Sequence of chain 1.B:
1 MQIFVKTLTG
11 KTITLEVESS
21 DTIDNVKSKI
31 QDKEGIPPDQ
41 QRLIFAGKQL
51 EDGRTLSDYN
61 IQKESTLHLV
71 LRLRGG

Binding-site contacts:
Ligand atom O30 contacts residue SO41 of chain 1.F at 3.5 Å (h-bond).
Ligand atom N18 contacts residue VAL520 of chain 1.A at 2.9 Å (h-bond).
Ligand atom C21 contacts residue VAL520 of chain 1.A at 3.4 Å (hydrophobic).
Ligand atom O29 contacts residue ALA444 of chain 1.A at 3.0 Å (h-bond).
Ligand atom C21 contacts residue ALA548 of chain 1.A at 3.6 Å (hydrophobic).
Ligand atom S28 contacts residue GLY76 of chain 1.B at 2.8 Å.
Ligand atom C10 contacts residue LEU543 of chain 1.A at 3.8 Å (hydrophobic).
Ligand atom C8 contacts residue GLY76 of chain 1.B at 3.7 Å.
Ligand atom O29 contacts residue GLY76 of chain 1.B at 3.2 Å (h-bond).
Ligand atom O30 contacts residue GLY76 of chain 1.B at 3.8 Å.
Ligand atom C3 contacts residue ASP470 of chain 1.A at 3.2 Å.
Ligand atom C11 contacts residue ASP544 of chain 1.A at 3.4 Å.
Ligand atom C3 contacts residue ASP472 of chain 1.A at 3.4 Å.
Ligand atom C25 contacts residue TYR551 of chain 1.A at 3.6 Å (hydrophobic).
Ligand atom C8 contacts residue ALA542 of chain 1.A at 3.5 Å (hydrophobic).
Ligand atom C2 contacts residue ASP470 of chain 1.A at 3.4 Å.
Ligand atom O27 contacts residue GLY76 of chain 1.B at 3.6 Å.
Ligand atom O29 contacts residue GLY443 of chain 1.A at 3.5 Å.
Ligand atom C4 contacts residue ASP470 of chain 1.A at 3.1 Å.
Ligand atom N31 contacts residue GLY76 of chain 1.B at 1.3 Å.
Ligand atom C5 contacts residue GLY441 of chain 1.A at 3.6 Å.
Ligand atom C15 contacts residue VAL520 of chain 1.A at 3.6 Å (hydrophobic).
Ligand atom C2 contacts residue ASP472 of chain 1.A at 3.7 Å.
Ligand atom O29 contacts residue ARG481 of chain 1.A at 3.7 Å.
Ligand atom N16 contacts residue LYS519 of chain 1.A at 3.7 Å.
Ligand atom C26 contacts residue VAL520 of chain 1.A at 3.0 Å (hydrophobic).
Ligand atom C12 contacts residue LEU543 of chain 1.A at 3.7 Å (hydrophobic).
Ligand atom C1 contacts residue ALA548 of chain 1.A at 3.6 Å (hydrophobic).
Ligand atom N14 contacts residue ASN471 of chain 1.A at 3.5 Å (h-bond).
Ligand atom O29 contacts residue GLN482 of chain 1.A at 3.2 Å (h-bond).
Ligand atom C5 contacts residue ASP470 of chain 1.A at 3.4 Å.
Ligand atom O9 contacts residue LYS494 of chain 1.A at 2.9 Å (salt-bridge).
Ligand atom C5 contacts residue ALA542 of chain 1.A at 3.5 Å (hydrophobic).
Ligand atom C26 contacts residue ALA548 of chain 1.A at 3.5 Å (hydrophobic).
Ligand atom N16 contacts residue VAL520 of chain 1.A at 2.9 Å (h-bond).
Ligand atom O27 contacts residue ASP544 of chain 1.A at 3.7 Å.
Ligand atom O30 contacts residue ARG481 of chain 1.A at 3.4 Å (salt-bridge).
Ligand atom O9 contacts residue ASP470 of chain 1.A at 2.7 Å (salt-bridge).
Ligand atom C13 contacts residue ASN471 of chain 1.A at 3.5 Å.
Ligand atom C1 contacts residue VAL520 of chain 1.A at 3.6 Å (hydrophobic).

Sequence of chain 1.A:
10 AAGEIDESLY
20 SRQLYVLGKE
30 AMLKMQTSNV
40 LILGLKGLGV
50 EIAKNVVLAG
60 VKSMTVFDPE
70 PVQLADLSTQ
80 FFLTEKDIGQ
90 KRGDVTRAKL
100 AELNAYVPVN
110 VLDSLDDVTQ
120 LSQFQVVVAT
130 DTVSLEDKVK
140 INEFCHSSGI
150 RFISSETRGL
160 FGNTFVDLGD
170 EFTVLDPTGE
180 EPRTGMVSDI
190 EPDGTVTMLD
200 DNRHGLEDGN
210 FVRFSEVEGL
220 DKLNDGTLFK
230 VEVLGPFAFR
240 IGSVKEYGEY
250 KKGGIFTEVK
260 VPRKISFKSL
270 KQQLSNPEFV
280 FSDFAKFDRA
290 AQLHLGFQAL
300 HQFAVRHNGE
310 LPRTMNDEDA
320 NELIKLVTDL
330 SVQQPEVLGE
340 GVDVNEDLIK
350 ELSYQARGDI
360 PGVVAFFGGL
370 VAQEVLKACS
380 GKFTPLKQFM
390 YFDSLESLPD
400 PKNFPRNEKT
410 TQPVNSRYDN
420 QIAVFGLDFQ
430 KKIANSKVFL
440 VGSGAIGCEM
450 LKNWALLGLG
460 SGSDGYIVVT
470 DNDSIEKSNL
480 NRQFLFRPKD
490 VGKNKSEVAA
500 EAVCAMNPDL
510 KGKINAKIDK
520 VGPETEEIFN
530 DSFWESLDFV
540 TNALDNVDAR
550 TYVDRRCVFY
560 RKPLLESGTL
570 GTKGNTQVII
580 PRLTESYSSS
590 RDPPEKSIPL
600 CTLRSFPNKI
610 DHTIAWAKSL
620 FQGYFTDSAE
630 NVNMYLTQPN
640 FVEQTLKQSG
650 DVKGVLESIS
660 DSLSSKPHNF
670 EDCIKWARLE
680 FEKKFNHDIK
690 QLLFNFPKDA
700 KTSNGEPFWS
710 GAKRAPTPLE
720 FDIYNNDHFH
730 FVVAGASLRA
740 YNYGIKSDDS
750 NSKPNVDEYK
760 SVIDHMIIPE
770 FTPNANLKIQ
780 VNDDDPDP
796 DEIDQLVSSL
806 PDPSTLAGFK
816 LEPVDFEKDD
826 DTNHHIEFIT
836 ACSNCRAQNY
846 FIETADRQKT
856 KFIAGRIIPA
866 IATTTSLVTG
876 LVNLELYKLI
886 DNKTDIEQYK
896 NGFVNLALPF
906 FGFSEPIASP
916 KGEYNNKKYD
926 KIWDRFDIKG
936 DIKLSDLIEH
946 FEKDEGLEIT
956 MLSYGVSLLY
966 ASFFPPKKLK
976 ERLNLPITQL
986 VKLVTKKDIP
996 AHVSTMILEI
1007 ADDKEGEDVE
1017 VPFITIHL

The protein below binds the small molecule below.
Small molecule (SMILES): NS(=O)(=O)OC[C@@H]1C[C@@H](n2ccc3c(N[C@H]4CCc5ccccc54)ncnc32)C[C@@H]1O